Binding-site contacts:
Ligand atom C2 contacts residue ASN126 of chain 1.Q at 2.5 Å.
Ligand atom C7 contacts residue ASN126 of chain 1.Q at 3.3 Å.
Ligand atom N2 contacts residue ASN126 of chain 1.Q at 2.9 Å (h-bond).
Ligand atom C4 contacts residue ASN126 of chain 1.Q at 4.2 Å.
Ligand atom C8 contacts residue TYR127 of chain 1.Q at 4.4 Å (hydrophobic).
Ligand atom C1 contacts residue ASN126 of chain 1.Q at 1.4 Å.
Ligand atom C3 contacts residue ASN126 of chain 1.Q at 3.8 Å.
Ligand atom O5 contacts residue ASN126 of chain 1.Q at 2.4 Å (h-bond).
Ligand atom C6 contacts residue ASN126 of chain 1.Q at 4.5 Å.
Ligand atom C5 contacts residue ASN126 of chain 1.Q at 3.7 Å.
Ligand atom C8 contacts residue ASN126 of chain 1.Q at 4.4 Å.
Ligand atom O7 contacts residue ASN126 of chain 1.Q at 3.3 Å (h-bond).

A protein and the small-molecule ligand that binds it are described below.
Small molecule (SMILES): CC(=O)N[C@@H]1[C@@H](O)[C@H](O)[C@@H](CO)O[C@H]1O

Sequence of chain 1.Q:
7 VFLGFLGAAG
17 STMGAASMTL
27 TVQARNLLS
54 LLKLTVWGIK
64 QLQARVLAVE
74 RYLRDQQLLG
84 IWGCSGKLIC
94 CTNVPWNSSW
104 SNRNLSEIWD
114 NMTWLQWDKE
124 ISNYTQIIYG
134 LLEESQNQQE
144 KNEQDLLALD